Binding-site contacts:
Ligand atom OE1 contacts residue LEU671 of chain 1.C at 3.5 Å.
Ligand atom OXT contacts residue ARG506 of chain 1.C at 3.3 Å (salt-bridge).
Ligand atom OE2 contacts residue THR676 of chain 1.C at 2.6 Å (h-bond).
Ligand atom C contacts residue PRO499 of chain 1.C at 4.0 Å (hydrophobic).
Ligand atom CA contacts residue TYR471 of chain 1.C at 4.2 Å (hydrophobic).
Ligand atom OXT contacts residue TYR471 of chain 1.C at 4.2 Å.
Ligand atom CA contacts residue GLU726 of chain 1.C at 3.5 Å.
Ligand atom OE2 contacts residue SER675 of chain 1.C at 3.5 Å (h-bond).
Ligand atom O contacts residue PRO499 of chain 1.C at 3.4 Å (h-bond).
Ligand atom OE1 contacts residue THR676 of chain 1.C at 3.0 Å (h-bond).
Ligand atom CA contacts residue THR501 of chain 1.C at 3.4 Å.
Ligand atom CB contacts residue TYR471 of chain 1.C at 3.6 Å (hydrophobic).
Ligand atom N contacts residue GLU726 of chain 1.C at 4.2 Å.
Ligand atom O contacts residue THR501 of chain 1.C at 3.5 Å (h-bond).
Ligand atom CA contacts residue PRO499 of chain 1.C at 3.9 Å (hydrophobic).
Ligand atom OXT contacts residue GLY674 of chain 1.C at 4.0 Å.
Ligand atom CD contacts residue THR676 of chain 1.C at 3.2 Å.
Ligand atom O contacts residue ARG506 of chain 1.C at 4.0 Å.
Ligand atom O contacts residue LEU500 of chain 1.C at 3.3 Å.
Ligand atom CD contacts residue GLU726 of chain 1.C at 3.5 Å.
Ligand atom OXT contacts residue SER675 of chain 1.C at 3.1 Å (h-bond).
Ligand atom C contacts residue THR501 of chain 1.C at 3.5 Å.
Ligand atom OE2 contacts residue GLU726 of chain 1.C at 3.2 Å (salt-bridge).
Ligand atom OXT contacts residue THR501 of chain 1.C at 3.5 Å (h-bond).
Ligand atom CG contacts residue GLU726 of chain 1.C at 3.5 Å.
Ligand atom CA contacts residue SER675 of chain 1.C at 4.1 Å.
Ligand atom CG contacts residue LEU671 of chain 1.C at 4.2 Å (hydrophobic).
Ligand atom CG contacts residue TYR471 of chain 1.C at 4.3 Å (hydrophobic).
Ligand atom N contacts residue TYR753 of chain 1.C at 3.9 Å.
Ligand atom CD contacts residue LEU671 of chain 1.C at 4.2 Å (hydrophobic).
Ligand atom CB contacts residue GLU726 of chain 1.C at 3.9 Å.
Ligand atom N contacts residue PRO499 of chain 1.C at 2.8 Å (h-bond).
Ligand atom C contacts residue ARG506 of chain 1.C at 4.2 Å.
Ligand atom N contacts residue MET729 of chain 1.C at 4.2 Å.
Ligand atom N contacts residue THR501 of chain 1.C at 3.8 Å.
Ligand atom O contacts residue TYR471 of chain 1.C at 3.1 Å.
Ligand atom OE2 contacts residue GLY674 of chain 1.C at 4.0 Å.
Ligand atom C contacts residue TYR471 of chain 1.C at 3.8 Å (hydrophobic).
Ligand atom C contacts residue SER675 of chain 1.C at 4.1 Å.
Ligand atom N contacts residue TYR471 of chain 1.C at 3.7 Å.

A small-molecule ligand and the protein it binds are described below.
Small molecule (SMILES): N[C@@H](CCC(=O)O)C(=O)O

Sequence of chain 1.C:
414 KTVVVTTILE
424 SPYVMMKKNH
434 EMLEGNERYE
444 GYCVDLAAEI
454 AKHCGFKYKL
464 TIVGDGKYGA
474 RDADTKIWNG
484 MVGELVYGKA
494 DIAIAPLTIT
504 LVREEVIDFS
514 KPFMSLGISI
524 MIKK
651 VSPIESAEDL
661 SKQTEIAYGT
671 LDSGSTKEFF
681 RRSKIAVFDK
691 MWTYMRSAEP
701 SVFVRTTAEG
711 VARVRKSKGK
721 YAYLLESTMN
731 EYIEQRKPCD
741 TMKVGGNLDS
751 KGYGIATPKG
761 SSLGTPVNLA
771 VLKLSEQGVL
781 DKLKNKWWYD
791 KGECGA